Sequence of chain 1.A:
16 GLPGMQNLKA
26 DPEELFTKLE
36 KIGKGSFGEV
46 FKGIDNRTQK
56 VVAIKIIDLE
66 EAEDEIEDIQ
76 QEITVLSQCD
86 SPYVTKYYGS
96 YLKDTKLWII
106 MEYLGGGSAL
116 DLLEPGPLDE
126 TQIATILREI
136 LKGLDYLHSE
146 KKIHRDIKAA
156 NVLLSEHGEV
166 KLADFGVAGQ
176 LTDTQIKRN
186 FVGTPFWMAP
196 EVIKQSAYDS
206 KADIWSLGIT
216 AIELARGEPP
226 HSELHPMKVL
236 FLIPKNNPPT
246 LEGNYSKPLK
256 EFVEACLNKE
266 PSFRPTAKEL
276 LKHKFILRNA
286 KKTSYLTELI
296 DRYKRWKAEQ

A small-molecule ligand and the protein it binds are described below.
Small molecule (SMILES): Nc1nc(Nc2ccc(S(N)(=O)=O)cc2)nn1C(=S)Nc1c(F)cccc1F

Binding-site contacts:
Ligand atom CAX contacts residue ILE37 of chain 1.A at 3.5 Å (hydrophobic).
Ligand atom NAB contacts residue ASP116 of chain 1.A at 2.9 Å (salt-bridge).
Ligand atom CAW contacts residue LEU109 of chain 1.A at 3.4 Å (hydrophobic).
Ligand atom FAG contacts residue ALA168 of chain 1.A at 3.4 Å.
Ligand atom FAF contacts residue VAL45 of chain 1.A at 3.1 Å.
Ligand atom CAH contacts residue GLY40 of chain 1.A at 3.6 Å.
Ligand atom CAH contacts residue ASP169 of chain 1.A at 3.6 Å.
Ligand atom CAK contacts residue LEU109 of chain 1.A at 3.2 Å (hydrophobic).
Ligand atom NAA contacts residue ALA58 of chain 1.A at 3.4 Å.
Ligand atom CAK contacts residue TYR108 of chain 1.A at 3.6 Å (hydrophobic).
Ligand atom CAS contacts residue LEU158 of chain 1.A at 3.5 Å (hydrophobic).
Ligand atom NAO contacts residue LEU158 of chain 1.A at 3.8 Å.
Ligand atom NAR contacts residue TYR108 of chain 1.A at 3.7 Å.
Ligand atom NAR contacts residue LEU109 of chain 1.A at 2.9 Å (h-bond).
Ligand atom NAP contacts residue LEU158 of chain 1.A at 3.7 Å.
Ligand atom CAM contacts residue GLY112 of chain 1.A at 3.6 Å.
Ligand atom FAF contacts residue GLY38 of chain 1.A at 3.2 Å.
Ligand atom CAJ contacts residue ASN156 of chain 1.A at 3.3 Å.
Ligand atom CAJ contacts residue ASP169 of chain 1.A at 3.9 Å.
Ligand atom CAT contacts residue LEU158 of chain 1.A at 3.3 Å (hydrophobic).
Ligand atom CAH contacts residue LYS39 of chain 1.A at 3.8 Å.
Ligand atom CAX contacts residue LEU109 of chain 1.A at 3.8 Å (hydrophobic).
Ligand atom NAR contacts residue ILE37 of chain 1.A at 3.8 Å.
Ligand atom CAK contacts residue GLY112 of chain 1.A at 3.6 Å.
Ligand atom CAL contacts residue ILE37 of chain 1.A at 3.8 Å (hydrophobic).
Ligand atom CAI contacts residue LYS39 of chain 1.A at 3.6 Å.
Ligand atom CAI contacts residue GLY40 of chain 1.A at 3.6 Å.
Ligand atom CAT contacts residue ALA58 of chain 1.A at 3.6 Å (hydrophobic).
Ligand atom NAO contacts residue TYR108 of chain 1.A at 3.8 Å.
Ligand atom NAA contacts residue GLU107 of chain 1.A at 2.8 Å (salt-bridge).
Ligand atom NAB contacts residue TYR298 of chain 1.A at 3.3 Å (h-bond).
Ligand atom SBB contacts residue ASP116 of chain 1.A at 3.8 Å.
Ligand atom FAG contacts residue ALA155 of chain 1.A at 3.6 Å.
Ligand atom NAP contacts residue ILE37 of chain 1.A at 3.5 Å.
Ligand atom CAT contacts residue GLU107 of chain 1.A at 3.8 Å.
Ligand atom NAA contacts residue LEU158 of chain 1.A at 3.6 Å.
Ligand atom NAO contacts residue LEU109 of chain 1.A at 3.1 Å (h-bond).
Ligand atom FAG contacts residue LEU158 of chain 1.A at 3.7 Å.
Ligand atom CAU contacts residue VAL45 of chain 1.A at 3.8 Å (hydrophobic).
Ligand atom NBA contacts residue LEU158 of chain 1.A at 3.3 Å.